Sequence of chain 1.B:
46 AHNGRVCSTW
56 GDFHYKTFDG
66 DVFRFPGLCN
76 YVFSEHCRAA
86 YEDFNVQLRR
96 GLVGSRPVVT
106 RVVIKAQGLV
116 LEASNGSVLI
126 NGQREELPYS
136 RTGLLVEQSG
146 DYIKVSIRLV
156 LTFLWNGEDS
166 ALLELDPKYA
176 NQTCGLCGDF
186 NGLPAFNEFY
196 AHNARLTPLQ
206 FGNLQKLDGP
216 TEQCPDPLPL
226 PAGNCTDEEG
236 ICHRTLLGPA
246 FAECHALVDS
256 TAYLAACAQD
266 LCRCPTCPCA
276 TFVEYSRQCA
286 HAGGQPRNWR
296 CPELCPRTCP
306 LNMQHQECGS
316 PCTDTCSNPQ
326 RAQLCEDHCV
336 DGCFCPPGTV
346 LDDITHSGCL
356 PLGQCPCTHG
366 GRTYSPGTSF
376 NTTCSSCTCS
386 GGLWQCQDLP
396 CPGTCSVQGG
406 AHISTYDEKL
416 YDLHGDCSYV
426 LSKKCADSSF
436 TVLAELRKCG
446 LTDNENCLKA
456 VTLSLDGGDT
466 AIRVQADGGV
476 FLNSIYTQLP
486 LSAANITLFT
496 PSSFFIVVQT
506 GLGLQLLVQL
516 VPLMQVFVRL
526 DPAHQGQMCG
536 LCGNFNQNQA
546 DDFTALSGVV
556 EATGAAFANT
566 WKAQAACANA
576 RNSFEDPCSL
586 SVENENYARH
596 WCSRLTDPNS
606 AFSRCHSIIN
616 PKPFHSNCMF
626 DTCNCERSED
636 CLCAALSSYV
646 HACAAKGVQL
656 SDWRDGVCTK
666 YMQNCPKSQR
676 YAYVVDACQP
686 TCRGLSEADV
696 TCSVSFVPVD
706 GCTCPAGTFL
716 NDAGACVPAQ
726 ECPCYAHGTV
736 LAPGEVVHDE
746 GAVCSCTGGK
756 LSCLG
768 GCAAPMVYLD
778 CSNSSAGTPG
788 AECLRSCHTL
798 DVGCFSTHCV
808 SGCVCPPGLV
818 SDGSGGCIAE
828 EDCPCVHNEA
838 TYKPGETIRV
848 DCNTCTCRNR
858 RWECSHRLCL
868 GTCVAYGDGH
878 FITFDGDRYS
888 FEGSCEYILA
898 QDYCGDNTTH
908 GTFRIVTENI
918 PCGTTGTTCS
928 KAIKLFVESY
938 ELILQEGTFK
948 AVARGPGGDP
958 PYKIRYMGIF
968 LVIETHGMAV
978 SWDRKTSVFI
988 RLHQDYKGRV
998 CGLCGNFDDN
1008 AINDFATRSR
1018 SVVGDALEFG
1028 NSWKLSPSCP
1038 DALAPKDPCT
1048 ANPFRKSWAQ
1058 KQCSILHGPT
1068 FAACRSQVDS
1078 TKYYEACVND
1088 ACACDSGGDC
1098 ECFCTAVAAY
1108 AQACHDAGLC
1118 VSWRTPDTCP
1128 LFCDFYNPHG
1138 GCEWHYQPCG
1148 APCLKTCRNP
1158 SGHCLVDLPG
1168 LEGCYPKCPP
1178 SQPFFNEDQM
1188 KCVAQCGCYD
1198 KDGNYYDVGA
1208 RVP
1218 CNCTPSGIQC

A protein and the small-molecule ligand that binds it are described below.
Small molecule (SMILES): CC(=O)N[C@@H]1[C@@H](O)[C@H](O)[C@@H](CO)O[C@H]1O

Binding-site contacts:
Ligand atom N2 contacts residue ASN120 of chain 1.B at 2.9 Å (h-bond).
Ligand atom C3 contacts residue ASN120 of chain 1.B at 3.8 Å.
Ligand atom C1 contacts residue ASN120 of chain 1.B at 1.4 Å.
Ligand atom C2 contacts residue ASN120 of chain 1.B at 2.5 Å.
Ligand atom C5 contacts residue ASN120 of chain 1.B at 3.6 Å.
Ligand atom C4 contacts residue ASN120 of chain 1.B at 4.2 Å.
Ligand atom O5 contacts residue ASN120 of chain 1.B at 2.4 Å (h-bond).
Ligand atom C7 contacts residue ASN120 of chain 1.B at 3.5 Å.
Ligand atom O7 contacts residue ASN120 of chain 1.B at 3.7 Å.